A small-molecule ligand and the protein it binds are described below.
Small molecule (SMILES): Cc1c(C(=O)O)cnn1-c1ccccc1

Sequence of chain 1.A:
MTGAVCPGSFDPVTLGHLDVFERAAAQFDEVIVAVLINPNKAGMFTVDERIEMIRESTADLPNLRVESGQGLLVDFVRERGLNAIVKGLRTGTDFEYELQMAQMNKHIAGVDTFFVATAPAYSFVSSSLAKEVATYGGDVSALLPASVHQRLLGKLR

Binding-site contacts:
Ligand atom C04 contacts residue HIS18 of chain 1.A at 3.8 Å.
Ligand atom C10 contacts residue SER128 of chain 1.A at 3.3 Å.
Ligand atom C03 contacts residue GLY17 of chain 1.A at 3.4 Å.
Ligand atom N07 contacts residue HIS18 of chain 1.A at 3.5 Å (h-bond).
Ligand atom C05 contacts residue GLY17 of chain 1.A at 3.9 Å.
Ligand atom C06 contacts residue TYR123 of chain 1.A at 3.6 Å (hydrophobic).
Ligand atom N07 contacts residue VAL126 of chain 1.A at 3.6 Å.
Ligand atom C01 contacts residue TYR123 of chain 1.A at 3.4 Å (hydrophobic).
Ligand atom C09 contacts residue SER128 of chain 1.A at 3.7 Å.
Ligand atom C04 contacts residue GLY17 of chain 1.A at 3.6 Å.
Ligand atom C10 contacts residue THR15 of chain 1.A at 3.3 Å.
Ligand atom C02 contacts residue THR119 of chain 1.A at 3.1 Å.
Ligand atom C06 contacts residue GLY17 of chain 1.A at 3.7 Å.
Ligand atom C08 contacts residue ARG91 of chain 1.A at 3.8 Å.
Ligand atom N07 contacts residue THR15 of chain 1.A at 3.7 Å.
Ligand atom C02 contacts residue GLY17 of chain 1.A at 3.7 Å.
Ligand atom C09 contacts residue HIS18 of chain 1.A at 3.2 Å.
Ligand atom N11 contacts residue HIS18 of chain 1.A at 3.5 Å (h-bond).
Ligand atom O14 contacts residue SER127 of chain 1.A at 3.5 Å.
Ligand atom C12 contacts residue HIS18 of chain 1.A at 3.8 Å.
Ligand atom O13 contacts residue ARG91 of chain 1.A at 3.6 Å (salt-bridge).
Ligand atom C01 contacts residue GLY17 of chain 1.A at 3.6 Å.
Ligand atom C08 contacts residue HIS18 of chain 1.A at 3.4 Å.
Ligand atom C06 contacts residue VAL126 of chain 1.A at 3.5 Å (hydrophobic).
Ligand atom C12 contacts residue SER127 of chain 1.A at 3.8 Å.
Ligand atom C12 contacts residue ARG91 of chain 1.A at 4.0 Å.
Ligand atom C09 contacts residue SER127 of chain 1.A at 3.6 Å.
Ligand atom C10 contacts residue VAL126 of chain 1.A at 3.9 Å (hydrophobic).
Ligand atom C03 contacts residue VAL21 of chain 1.A at 3.8 Å (hydrophobic).
Ligand atom C01 contacts residue THR119 of chain 1.A at 3.0 Å.
Ligand atom N11 contacts residue VAL126 of chain 1.A at 3.6 Å (h-bond).
Ligand atom C08 contacts residue VAL126 of chain 1.A at 3.9 Å (hydrophobic).
Ligand atom O14 contacts residue SER128 of chain 1.A at 2.6 Å (h-bond).
Ligand atom C15 contacts residue ARG91 of chain 1.A at 3.2 Å.
Ligand atom C10 contacts residue HIS18 of chain 1.A at 3.1 Å.
Ligand atom C06 contacts residue ARG91 of chain 1.A at 4.0 Å.
Ligand atom C12 contacts residue SER128 of chain 1.A at 3.5 Å.
Ligand atom N11 contacts residue THR15 of chain 1.A at 2.6 Å (h-bond).
Ligand atom N11 contacts residue SER127 of chain 1.A at 4.0 Å.
Ligand atom C10 contacts residue SER127 of chain 1.A at 3.3 Å.